Sequence of chain 1.A:
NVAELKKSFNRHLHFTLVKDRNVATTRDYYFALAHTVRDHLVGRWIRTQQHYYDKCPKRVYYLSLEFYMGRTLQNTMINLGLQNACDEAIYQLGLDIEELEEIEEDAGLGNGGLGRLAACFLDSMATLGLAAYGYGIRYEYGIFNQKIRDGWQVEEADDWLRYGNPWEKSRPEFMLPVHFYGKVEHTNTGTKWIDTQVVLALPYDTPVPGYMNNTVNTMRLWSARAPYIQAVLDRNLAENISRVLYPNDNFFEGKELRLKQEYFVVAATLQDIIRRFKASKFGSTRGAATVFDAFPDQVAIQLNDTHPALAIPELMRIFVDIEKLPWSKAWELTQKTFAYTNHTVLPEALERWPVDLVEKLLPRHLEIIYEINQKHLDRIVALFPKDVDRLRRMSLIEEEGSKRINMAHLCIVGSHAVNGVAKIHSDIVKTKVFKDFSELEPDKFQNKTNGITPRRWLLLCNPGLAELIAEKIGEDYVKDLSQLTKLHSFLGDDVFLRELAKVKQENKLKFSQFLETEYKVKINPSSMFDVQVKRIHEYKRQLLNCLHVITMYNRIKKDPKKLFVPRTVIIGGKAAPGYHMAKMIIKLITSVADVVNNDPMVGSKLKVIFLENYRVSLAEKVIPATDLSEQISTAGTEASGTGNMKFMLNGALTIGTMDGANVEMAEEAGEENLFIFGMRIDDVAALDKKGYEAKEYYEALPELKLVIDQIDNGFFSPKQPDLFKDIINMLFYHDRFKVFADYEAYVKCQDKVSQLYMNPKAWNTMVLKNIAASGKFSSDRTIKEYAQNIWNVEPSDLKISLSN

Sequence of chain 1.B:
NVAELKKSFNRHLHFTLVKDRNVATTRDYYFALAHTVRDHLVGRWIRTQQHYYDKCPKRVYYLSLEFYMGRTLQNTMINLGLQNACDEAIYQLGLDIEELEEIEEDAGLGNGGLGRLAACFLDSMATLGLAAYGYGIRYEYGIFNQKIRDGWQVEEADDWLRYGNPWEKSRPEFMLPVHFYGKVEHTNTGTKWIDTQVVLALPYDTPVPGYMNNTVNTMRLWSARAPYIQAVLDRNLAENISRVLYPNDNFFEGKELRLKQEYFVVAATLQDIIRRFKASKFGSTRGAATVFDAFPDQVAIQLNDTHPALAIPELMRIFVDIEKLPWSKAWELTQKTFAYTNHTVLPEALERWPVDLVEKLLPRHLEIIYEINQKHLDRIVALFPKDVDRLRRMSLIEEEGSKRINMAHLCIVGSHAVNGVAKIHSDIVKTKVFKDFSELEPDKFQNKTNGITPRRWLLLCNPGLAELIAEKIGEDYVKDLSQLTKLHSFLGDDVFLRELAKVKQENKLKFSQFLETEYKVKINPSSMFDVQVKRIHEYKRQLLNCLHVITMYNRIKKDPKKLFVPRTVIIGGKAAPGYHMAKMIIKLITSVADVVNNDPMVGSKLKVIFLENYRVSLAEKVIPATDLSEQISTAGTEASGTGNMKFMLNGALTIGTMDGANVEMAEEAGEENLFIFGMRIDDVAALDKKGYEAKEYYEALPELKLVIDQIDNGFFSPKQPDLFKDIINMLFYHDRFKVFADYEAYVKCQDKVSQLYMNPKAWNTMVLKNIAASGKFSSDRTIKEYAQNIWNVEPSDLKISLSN

A small-molecule ligand and the protein it binds are described below.
Small molecule (SMILES): O=C(NCC(O)N(CCO)C1CCCC1)c1cc2cc(Cl)ccc2[nH]1

Binding-site contacts:
Ligand atom C24 contacts residue GLY186 of chain 1.B at 3.6 Å.
Ligand atom O25 contacts residue PRO194 of chain 1.A at 3.7 Å.
Ligand atom C9 contacts residue TRP67 of chain 1.A at 3.4 Å (hydrophobic).
Ligand atom CL11 contacts residue LEU63 of chain 1.A at 3.6 Å.
Ligand atom C22 contacts residue SER192 of chain 1.A at 3.7 Å.
Ligand atom CL11 contacts residue VAL64 of chain 1.A at 3.7 Å.
Ligand atom C6 contacts residue PRO188 of chain 1.A at 3.5 Å (hydrophobic).
Ligand atom C23 contacts residue PRO188 of chain 1.B at 3.5 Å (hydrophobic).
Ligand atom O25 contacts residue TYR185 of chain 1.B at 2.9 Å (h-bond).
Ligand atom C2 contacts residue GLU190 of chain 1.A at 3.5 Å.
Ligand atom O25 contacts residue SER192 of chain 1.A at 3.6 Å.
Ligand atom C8 contacts residue TRP67 of chain 1.A at 3.7 Å (hydrophobic).
Ligand atom C2 contacts residue ARG60 of chain 1.A at 3.8 Å.
Ligand atom N5 contacts residue GLU190 of chain 1.A at 2.7 Å (salt-bridge).
Ligand atom C22 contacts residue TYR185 of chain 1.B at 3.3 Å (hydrophobic).
Ligand atom C19 contacts residue TYR185 of chain 1.B at 3.4 Å (hydrophobic).
Ligand atom CL11 contacts residue ARG60 of chain 1.A at 3.6 Å.
Ligand atom C9 contacts residue ARG60 of chain 1.A at 3.7 Å.
Ligand atom O17 contacts residue LYS191 of chain 1.A at 2.9 Å (salt-bridge).
Ligand atom C2 contacts residue LYS191 of chain 1.A at 3.7 Å.
Ligand atom N5 contacts residue PRO188 of chain 1.A at 3.6 Å.
Ligand atom C3 contacts residue ARG60 of chain 1.A at 3.3 Å.
Ligand atom C10 contacts residue LYS191 of chain 1.A at 3.6 Å.
Ligand atom C2 contacts residue PRO188 of chain 1.A at 3.6 Å (hydrophobic).
Ligand atom C7 contacts residue ARG60 of chain 1.A at 3.4 Å.
Ligand atom C8 contacts residue ARG60 of chain 1.A at 3.5 Å.
Ligand atom C4 contacts residue VAL40 of chain 1.B at 3.6 Å (hydrophobic).
Ligand atom C7 contacts residue LYS191 of chain 1.A at 3.3 Å.
Ligand atom C3 contacts residue LYS191 of chain 1.A at 3.7 Å.
Ligand atom C3 contacts residue THR38 of chain 1.B at 3.5 Å.
Ligand atom O13 contacts residue GLU190 of chain 1.A at 3.4 Å (salt-bridge).
Ligand atom N12 contacts residue THR38 of chain 1.B at 3.0 Å (h-bond).
Ligand atom C20 contacts residue HIS57 of chain 1.B at 3.5 Å.
Ligand atom C24 contacts residue ASN187 of chain 1.B at 3.7 Å.
Ligand atom N5 contacts residue LYS191 of chain 1.A at 3.5 Å.
Ligand atom N5 contacts residue ARG60 of chain 1.A at 3.5 Å (salt-bridge).
Ligand atom C9 contacts residue PRO229 of chain 1.A at 3.7 Å (hydrophobic).
Ligand atom C4 contacts residue ARG60 of chain 1.A at 3.5 Å.
Ligand atom C1 contacts residue ARG60 of chain 1.A at 3.4 Å.
Ligand atom CL11 contacts residue TRP67 of chain 1.A at 3.6 Å.